Sequence of chain 1.A:
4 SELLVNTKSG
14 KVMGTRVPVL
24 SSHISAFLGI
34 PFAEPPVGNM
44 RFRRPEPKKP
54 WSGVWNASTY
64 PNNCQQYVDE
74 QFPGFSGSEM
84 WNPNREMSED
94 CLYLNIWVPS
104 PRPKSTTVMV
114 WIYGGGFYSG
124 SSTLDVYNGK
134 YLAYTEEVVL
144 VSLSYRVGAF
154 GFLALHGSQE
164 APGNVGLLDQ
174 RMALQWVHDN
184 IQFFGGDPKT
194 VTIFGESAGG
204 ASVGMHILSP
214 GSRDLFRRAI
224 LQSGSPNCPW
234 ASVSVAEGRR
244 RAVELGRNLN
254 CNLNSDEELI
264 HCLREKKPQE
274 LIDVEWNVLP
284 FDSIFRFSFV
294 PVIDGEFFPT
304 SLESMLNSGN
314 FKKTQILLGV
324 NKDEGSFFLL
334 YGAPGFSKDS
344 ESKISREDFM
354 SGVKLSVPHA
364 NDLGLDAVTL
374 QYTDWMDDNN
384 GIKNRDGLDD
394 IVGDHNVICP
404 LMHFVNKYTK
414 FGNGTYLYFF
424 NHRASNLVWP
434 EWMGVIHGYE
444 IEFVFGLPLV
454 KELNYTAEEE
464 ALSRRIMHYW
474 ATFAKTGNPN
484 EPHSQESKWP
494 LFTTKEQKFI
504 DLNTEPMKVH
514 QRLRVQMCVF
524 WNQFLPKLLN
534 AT

Binding-site contacts:
Ligand atom C3 contacts residue ASN59 of chain 1.A at 3.8 Å.
Ligand atom C8 contacts residue ASN59 of chain 1.A at 4.1 Å.
Ligand atom C6 contacts residue SER61 of chain 1.A at 4.4 Å.
Ligand atom C6 contacts residue THR62 of chain 1.A at 3.9 Å.
Ligand atom C5 contacts residue THR62 of chain 1.A at 4.3 Å.
Ligand atom C4 contacts residue ASN59 of chain 1.A at 4.3 Å.
Ligand atom C8 contacts residue MET16 of chain 1.A at 4.2 Å (hydrophobic).
Ligand atom C7 contacts residue ASN59 of chain 1.A at 3.6 Å.
Ligand atom C1 contacts residue ASN59 of chain 1.A at 1.4 Å.
Ligand atom O5 contacts residue ASN59 of chain 1.A at 2.4 Å (h-bond).
Ligand atom O7 contacts residue ASN59 of chain 1.A at 4.4 Å.
Ligand atom O5 contacts residue THR62 of chain 1.A at 4.4 Å.
Ligand atom C1 contacts residue SER61 of chain 1.A at 3.2 Å.
Ligand atom O5 contacts residue SER61 of chain 1.A at 3.1 Å (h-bond).
Ligand atom C2 contacts residue ASN59 of chain 1.A at 2.5 Å.
Ligand atom C5 contacts residue SER61 of chain 1.A at 3.6 Å.
Ligand atom N2 contacts residue ASN59 of chain 1.A at 2.9 Å (h-bond).
Ligand atom C5 contacts residue ASN59 of chain 1.A at 3.8 Å.

The small molecule below binds the protein below.
Small molecule (SMILES): CC(=O)N[C@@H]1[C@@H](O)[C@H](O)[C@@H](CO)O[C@H]1O